Sequence of chain 1.H:
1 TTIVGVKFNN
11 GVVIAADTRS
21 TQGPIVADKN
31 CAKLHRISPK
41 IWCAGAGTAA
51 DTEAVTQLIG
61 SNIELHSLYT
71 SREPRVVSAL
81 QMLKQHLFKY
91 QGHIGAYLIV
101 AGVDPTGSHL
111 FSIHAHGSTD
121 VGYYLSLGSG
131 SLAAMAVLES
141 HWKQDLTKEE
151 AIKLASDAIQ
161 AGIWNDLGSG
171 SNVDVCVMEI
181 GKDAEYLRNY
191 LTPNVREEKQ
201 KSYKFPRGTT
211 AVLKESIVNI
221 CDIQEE

Binding-site contacts:
Ligand atom N1 contacts residue SER118 of chain 1.H at 3.8 Å.
Ligand atom C5 contacts residue HIS114 of chain 1.H at 3.1 Å.
Ligand atom C21 contacts residue LYS33 of chain 1.N at 3.8 Å.
Ligand atom N4 contacts residue THR21 of chain 1.N at 3.9 Å.
Ligand atom N4 contacts residue THR22 of chain 1.N at 2.7 Å (h-bond).
Ligand atom C22 contacts residue THR1 of chain 1.N at 2.7 Å.
Ligand atom O28 contacts residue SER168 of chain 1.N at 3.9 Å.
Ligand atom O28 contacts residue THR1 of chain 1.N at 2.3 Å (h-bond).
Ligand atom B26 contacts residue LYS33 of chain 1.N at 3.7 Å.
Ligand atom C22 contacts residue LYS33 of chain 1.N at 3.9 Å.
Ligand atom C23 contacts residue GLY47 of chain 1.N at 3.6 Å.
Ligand atom C3 contacts residue THR22 of chain 1.N at 3.5 Å.
Ligand atom C18 contacts residue GLY47 of chain 1.N at 3.7 Å.
Ligand atom N20 contacts residue THR1 of chain 1.N at 3.7 Å.
Ligand atom C21 contacts residue GLY47 of chain 1.N at 3.9 Å.
Ligand atom C10 contacts residue GLY47 of chain 1.N at 3.5 Å.
Ligand atom C14 contacts residue GLY47 of chain 1.N at 3.9 Å.
Ligand atom O19 contacts residue THR21 of chain 1.N at 3.2 Å (h-bond).
Ligand atom N9 contacts residue THR21 of chain 1.N at 3.3 Å (h-bond).
Ligand atom B26 contacts residue THR1 of chain 1.N at 1.4 Å.
Ligand atom C13 contacts residue GLY47 of chain 1.N at 3.7 Å.
Ligand atom O27 contacts residue THR1 of chain 1.N at 2.4 Å (h-bond).
Ligand atom C6 contacts residue HIS114 of chain 1.H at 3.3 Å.
Ligand atom C21 contacts residue THR1 of chain 1.N at 2.4 Å.
Ligand atom C25 contacts residue THR20 of chain 1.N at 3.6 Å.
Ligand atom O19 contacts residue THR20 of chain 1.N at 3.5 Å.
Ligand atom C24 contacts residue THR52 of chain 1.N at 3.8 Å.
Ligand atom N20 contacts residue GLY47 of chain 1.N at 2.9 Å (h-bond).
Ligand atom C11 contacts residue THR21 of chain 1.N at 3.6 Å.
Ligand atom O27 contacts residue GLY47 of chain 1.N at 3.3 Å (h-bond).
Ligand atom O8 contacts residue ALA49 of chain 1.N at 3.1 Å (h-bond).
Ligand atom C6 contacts residue SER118 of chain 1.H at 3.3 Å.
Ligand atom C3 contacts residue THR21 of chain 1.N at 3.1 Å.
Ligand atom O8 contacts residue SER48 of chain 1.N at 3.8 Å.
Ligand atom N1 contacts residue ALA49 of chain 1.N at 3.7 Å.
Ligand atom C22 contacts residue GLY47 of chain 1.N at 3.8 Å.
Ligand atom N9 contacts residue THR20 of chain 1.N at 3.8 Å.
Ligand atom C2 contacts residue THR20 of chain 1.N at 3.9 Å.
Ligand atom C5 contacts residue THR22 of chain 1.N at 3.7 Å.
Ligand atom C24 contacts residue ARG45 of chain 1.N at 3.4 Å.

Sequence of chain 1.N:
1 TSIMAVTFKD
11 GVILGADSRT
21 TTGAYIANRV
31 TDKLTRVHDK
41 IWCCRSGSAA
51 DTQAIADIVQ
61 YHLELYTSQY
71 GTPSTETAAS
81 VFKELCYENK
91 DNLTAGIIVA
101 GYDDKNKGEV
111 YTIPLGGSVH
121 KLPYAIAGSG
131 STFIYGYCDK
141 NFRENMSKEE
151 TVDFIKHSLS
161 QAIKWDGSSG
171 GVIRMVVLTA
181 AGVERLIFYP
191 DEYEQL

A small-molecule ligand and the protein it binds are described below.
Small molecule (SMILES): CC(C)C[C@H](NC(=O)[C@H](Cc1ccccc1)NC(=O)c1cnccn1)B(O)O